Sequence of chain 1.A:
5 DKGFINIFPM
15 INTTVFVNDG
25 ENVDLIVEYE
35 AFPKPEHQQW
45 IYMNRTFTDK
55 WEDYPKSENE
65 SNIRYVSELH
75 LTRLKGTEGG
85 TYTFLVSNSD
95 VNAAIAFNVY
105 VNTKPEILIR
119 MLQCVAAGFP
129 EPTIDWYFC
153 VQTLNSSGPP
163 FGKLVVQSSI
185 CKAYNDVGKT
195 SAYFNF

Binding-site contacts:
Ligand atom C4 contacts residue ASN16 of chain 1.A at 4.3 Å.
Ligand atom N2 contacts residue ASN16 of chain 1.A at 2.8 Å (h-bond).
Ligand atom C8 contacts residue ASN16 of chain 1.A at 3.9 Å.
Ligand atom O5 contacts residue ASN16 of chain 1.A at 2.5 Å (h-bond).
Ligand atom C1 contacts residue ASN16 of chain 1.A at 1.4 Å.
Ligand atom C3 contacts residue ASN16 of chain 1.A at 3.8 Å.
Ligand atom C5 contacts residue ASN16 of chain 1.A at 3.8 Å.
Ligand atom O7 contacts residue ASN16 of chain 1.A at 4.3 Å.
Ligand atom C2 contacts residue ASN16 of chain 1.A at 2.5 Å.
Ligand atom C7 contacts residue ASN16 of chain 1.A at 3.5 Å.

A small-molecule ligand and the protein it binds are described below.
Small molecule (SMILES): CC(=O)N[C@@H]1[C@@H](O)[C@H](O)[C@@H](CO)O[C@H]1O